Binding-site contacts:
Ligand atom C9 contacts residue GLU738 of chain 1.A at 3.8 Å.
Ligand atom F19 contacts residue VAL740 of chain 1.A at 3.2 Å.
Ligand atom C11 contacts residue ILE821 of chain 1.A at 3.8 Å (hydrophobic).
Ligand atom O6 contacts residue PRO668 of chain 1.A at 3.5 Å.
Ligand atom C15 contacts residue ILE821 of chain 1.A at 3.8 Å (hydrophobic).
Ligand atom C1 contacts residue LYS691 of chain 1.A at 3.4 Å.
Ligand atom C13 contacts residue TYR725 of chain 1.A at 3.7 Å (hydrophobic).
Ligand atom C11 contacts residue MET811 of chain 1.A at 3.9 Å (hydrophobic).
Ligand atom C13 contacts residue ILE737 of chain 1.A at 4.1 Å (hydrophobic).
Ligand atom F19 contacts residue ALA743 of chain 1.A at 3.4 Å.
Ligand atom F17 contacts residue ILE739 of chain 1.A at 3.6 Å.
Ligand atom C1 contacts residue ASP822 of chain 1.A at 3.9 Å.
Ligand atom C5 contacts residue ILE737 of chain 1.A at 3.9 Å (hydrophobic).
Ligand atom C3 contacts residue LYS691 of chain 1.A at 3.5 Å.
Ligand atom C8 contacts residue MET811 of chain 1.A at 3.5 Å (hydrophobic).
Ligand atom C14 contacts residue VAL740 of chain 1.A at 3.7 Å (hydrophobic).
Ligand atom C16 contacts residue ILE737 of chain 1.A at 3.6 Å (hydrophobic).
Ligand atom C18 contacts residue ILE737 of chain 1.A at 4.0 Å (hydrophobic).
Ligand atom C16 contacts residue GLU738 of chain 1.A at 4.0 Å.
Ligand atom F17 contacts residue TRP670 of chain 1.A at 3.5 Å.
Ligand atom C16 contacts residue TYR725 of chain 1.A at 3.5 Å (hydrophobic).
Ligand atom C14 contacts residue MET811 of chain 1.A at 3.6 Å (hydrophobic).
Ligand atom F17 contacts residue ILE689 of chain 1.A at 3.8 Å.
Ligand atom O12 contacts residue GLU738 of chain 1.A at 3.9 Å.
Ligand atom C13 contacts residue VAL740 of chain 1.A at 4.1 Å (hydrophobic).
Ligand atom C13 contacts residue GLU738 of chain 1.A at 3.3 Å.
Ligand atom O12 contacts residue PHE819 of chain 1.A at 4.0 Å.
Ligand atom O7 contacts residue LYS691 of chain 1.A at 3.5 Å (salt-bridge).
Ligand atom F19 contacts residue MET811 of chain 1.A at 2.9 Å.
Ligand atom N2 contacts residue LYS691 of chain 1.A at 2.5 Å (salt-bridge).
Ligand atom C18 contacts residue ILE821 of chain 1.A at 3.6 Å (hydrophobic).
Ligand atom C15 contacts residue ILE737 of chain 1.A at 4.1 Å (hydrophobic).
Ligand atom C1 contacts residue ILE737 of chain 1.A at 3.6 Å (hydrophobic).
Ligand atom O7 contacts residue ILE737 of chain 1.A at 3.5 Å.
Ligand atom O6 contacts residue LYS691 of chain 1.A at 3.6 Å.
Ligand atom O7 contacts residue ASP822 of chain 1.A at 3.2 Å.
Ligand atom F17 contacts residue VAL740 of chain 1.A at 3.5 Å.
Ligand atom O10 contacts residue MET811 of chain 1.A at 3.0 Å (h-bond).
Ligand atom C16 contacts residue ILE821 of chain 1.A at 3.9 Å (hydrophobic).
Ligand atom O12 contacts residue VAL740 of chain 1.A at 3.1 Å (h-bond).

The protein below binds the small molecule below.
Small molecule (SMILES): O=C1NC(=O)/C(=C/c2ccc3c(c2)OC(F)(F)O3)S1

Sequence of chain 1.A:
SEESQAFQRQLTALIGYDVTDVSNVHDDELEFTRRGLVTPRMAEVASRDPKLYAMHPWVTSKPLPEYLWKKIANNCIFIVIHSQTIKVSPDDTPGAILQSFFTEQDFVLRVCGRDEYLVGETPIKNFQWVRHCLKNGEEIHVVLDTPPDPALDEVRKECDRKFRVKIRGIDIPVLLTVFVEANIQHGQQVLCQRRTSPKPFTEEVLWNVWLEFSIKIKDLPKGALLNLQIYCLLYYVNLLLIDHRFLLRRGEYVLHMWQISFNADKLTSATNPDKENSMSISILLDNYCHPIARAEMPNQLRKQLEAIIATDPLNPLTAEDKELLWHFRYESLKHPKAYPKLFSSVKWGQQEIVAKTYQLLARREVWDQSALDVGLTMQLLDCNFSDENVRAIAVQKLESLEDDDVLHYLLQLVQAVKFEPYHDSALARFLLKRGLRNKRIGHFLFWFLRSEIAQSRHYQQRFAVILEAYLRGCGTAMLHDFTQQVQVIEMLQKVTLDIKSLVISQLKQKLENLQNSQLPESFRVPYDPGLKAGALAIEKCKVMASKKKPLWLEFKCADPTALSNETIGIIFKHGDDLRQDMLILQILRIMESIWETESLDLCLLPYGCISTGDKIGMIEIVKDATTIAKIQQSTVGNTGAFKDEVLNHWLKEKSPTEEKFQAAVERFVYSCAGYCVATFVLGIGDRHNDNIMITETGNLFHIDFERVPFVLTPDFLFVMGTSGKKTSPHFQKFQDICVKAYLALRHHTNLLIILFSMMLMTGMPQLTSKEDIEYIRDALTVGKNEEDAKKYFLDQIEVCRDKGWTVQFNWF